The small molecule below binds the protein below.
Small molecule (SMILES): Cc1cc(N)nc(CCc2ccc(CCCN)c(CCc3cc(C)cc(N)n3)c2)c1

Sequence of chain 1.A:
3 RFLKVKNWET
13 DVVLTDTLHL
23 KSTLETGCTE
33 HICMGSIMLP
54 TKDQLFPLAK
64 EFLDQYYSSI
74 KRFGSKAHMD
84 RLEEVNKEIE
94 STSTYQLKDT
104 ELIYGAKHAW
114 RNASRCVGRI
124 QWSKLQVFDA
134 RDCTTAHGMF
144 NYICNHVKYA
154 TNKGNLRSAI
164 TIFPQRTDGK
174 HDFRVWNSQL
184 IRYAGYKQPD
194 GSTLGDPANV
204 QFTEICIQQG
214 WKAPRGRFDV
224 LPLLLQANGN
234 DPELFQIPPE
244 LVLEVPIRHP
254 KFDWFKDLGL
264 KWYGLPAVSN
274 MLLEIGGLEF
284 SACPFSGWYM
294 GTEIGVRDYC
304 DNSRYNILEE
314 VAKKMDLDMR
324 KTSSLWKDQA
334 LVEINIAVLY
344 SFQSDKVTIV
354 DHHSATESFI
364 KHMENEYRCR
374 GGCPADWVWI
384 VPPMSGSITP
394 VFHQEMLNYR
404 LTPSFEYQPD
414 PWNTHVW

Sequence of chain 1.B:
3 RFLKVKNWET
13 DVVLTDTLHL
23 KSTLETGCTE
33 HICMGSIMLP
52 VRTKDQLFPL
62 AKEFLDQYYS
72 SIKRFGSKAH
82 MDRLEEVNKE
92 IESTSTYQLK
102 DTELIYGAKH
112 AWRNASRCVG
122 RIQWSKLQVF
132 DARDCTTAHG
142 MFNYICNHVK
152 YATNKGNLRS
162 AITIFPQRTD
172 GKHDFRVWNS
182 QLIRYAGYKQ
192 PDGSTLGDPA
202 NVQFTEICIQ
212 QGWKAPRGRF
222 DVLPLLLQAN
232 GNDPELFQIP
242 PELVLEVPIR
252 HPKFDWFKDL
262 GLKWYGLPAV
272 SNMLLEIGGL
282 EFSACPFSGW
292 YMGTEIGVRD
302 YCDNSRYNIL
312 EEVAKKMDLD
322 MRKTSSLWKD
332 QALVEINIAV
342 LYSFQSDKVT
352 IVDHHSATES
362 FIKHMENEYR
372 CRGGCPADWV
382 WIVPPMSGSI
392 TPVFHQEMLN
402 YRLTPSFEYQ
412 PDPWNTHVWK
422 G

Binding-site contacts:
Ligand atom N01 contacts residue GLU296 of chain 1.B at 2.8 Å (salt-bridge).
Ligand atom C29 contacts residue HEM1 of chain 1.H at 3.4 Å.
Ligand atom C08 contacts residue GLU296 of chain 1.B at 3.6 Å.
Ligand atom C07 contacts residue HEM1 of chain 1.H at 3.5 Å.
Ligand atom N02 contacts residue GLU296 of chain 1.B at 2.7 Å (salt-bridge).
Ligand atom C09 contacts residue VAL271 of chain 1.B at 3.5 Å (hydrophobic).
Ligand atom C08 contacts residue HEM1 of chain 1.H at 3.5 Å.
Ligand atom C16 contacts residue HEM1 of chain 1.H at 3.2 Å.
Ligand atom C22 contacts residue HEM1 of chain 1.H at 3.4 Å.
Ligand atom N21 contacts residue HEM1 of chain 1.H at 2.4 Å (h-bond).
Ligand atom C07 contacts residue SER289 of chain 1.B at 3.8 Å.
Ligand atom C12 contacts residue GLN182 of chain 1.B at 2.9 Å.
Ligand atom C03 contacts residue PRO269 of chain 1.B at 3.8 Å (hydrophobic).
Ligand atom C13 contacts residue GLN182 of chain 1.B at 3.0 Å.
Ligand atom C06 contacts residue GLU296 of chain 1.B at 3.6 Å.
Ligand atom N02 contacts residue HEM1 of chain 1.H at 3.2 Å.
Ligand atom C28 contacts residue HEM1 of chain 1.H at 3.2 Å.
Ligand atom C11 contacts residue HEM1 of chain 1.H at 3.8 Å.
Ligand atom C03 contacts residue HEM1 of chain 1.H at 3.3 Å.
Ligand atom C04 contacts residue HEM1 of chain 1.H at 3.7 Å.
Ligand atom N02 contacts residue TYR292 of chain 1.B at 3.8 Å.
Ligand atom N22 contacts residue ARG118 of chain 1.B at 3.5 Å (salt-bridge).
Ligand atom C07 contacts residue GLY290 of chain 1.B at 3.6 Å.
Ligand atom N22 contacts residue HEM1 of chain 1.H at 3.3 Å (h-bond).
Ligand atom C19 contacts residue ARG307 of chain 1.B at 3.3 Å.
Ligand atom N20 contacts residue ARG307 of chain 1.B at 3.6 Å.
Ligand atom C27 contacts residue TRP10 of chain 1.A at 3.5 Å (hydrophobic).
Ligand atom C05 contacts residue VAL271 of chain 1.B at 3.8 Å (hydrophobic).
Ligand atom C23 contacts residue MET40 of chain 1.B at 3.8 Å (hydrophobic).
Ligand atom C29 contacts residue TRP382 of chain 1.B at 3.8 Å (hydrophobic).
Ligand atom C15 contacts residue HEM1 of chain 1.H at 3.4 Å.
Ligand atom N20 contacts residue ASP301 of chain 1.B at 3.3 Å (salt-bridge).
Ligand atom C07 contacts residue PHE288 of chain 1.B at 3.6 Å (hydrophobic).
Ligand atom C02 contacts residue GLU296 of chain 1.B at 3.6 Å.
Ligand atom C26 contacts residue HEM1 of chain 1.H at 3.2 Å.
Ligand atom C06 contacts residue HEM1 of chain 1.H at 3.8 Å.
Ligand atom N01 contacts residue HEM1 of chain 1.H at 3.7 Å.
Ligand atom C02 contacts residue HEM1 of chain 1.H at 3.5 Å.
Ligand atom C02 contacts residue TRP291 of chain 1.B at 3.8 Å (hydrophobic).
Ligand atom N02 contacts residue TRP291 of chain 1.B at 2.8 Å (h-bond).